The small molecule below binds the protein below.
Small molecule (SMILES): C=C(C)c1cccc(C(C)(C)NC(=O)Nc2ccc(Cl)c(N[C@@H]3OC[C@@H](O)[C@@H](O)[C@H]3O)c2)c1

Sequence of chain 1.A:
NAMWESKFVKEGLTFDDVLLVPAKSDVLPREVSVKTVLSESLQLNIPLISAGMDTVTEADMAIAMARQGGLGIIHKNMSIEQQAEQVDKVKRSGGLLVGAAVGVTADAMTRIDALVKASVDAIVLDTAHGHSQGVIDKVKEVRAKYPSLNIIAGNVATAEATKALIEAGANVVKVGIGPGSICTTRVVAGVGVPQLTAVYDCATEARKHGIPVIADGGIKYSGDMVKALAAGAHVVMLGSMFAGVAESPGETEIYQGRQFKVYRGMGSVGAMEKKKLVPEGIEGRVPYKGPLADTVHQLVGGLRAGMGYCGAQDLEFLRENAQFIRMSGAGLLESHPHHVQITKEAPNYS

Binding-site contacts:
Ligand atom C13 contacts residue GLU313 of chain 1.A at 3.7 Å.
Ligand atom C8 contacts residue THR207 of chain 1.A at 3.8 Å.
Ligand atom C22 contacts residue ALA150 of chain 1.A at 3.8 Å (hydrophobic).
Ligand atom C3 contacts residue GLY289 of chain 1.A at 3.7 Å.
Ligand atom CL contacts residue GLY341 of chain 1.C at 3.2 Å.
Ligand atom O2 contacts residue ALA150 of chain 1.A at 3.9 Å.
Ligand atom C17 contacts residue ALA150 of chain 1.A at 3.7 Å (hydrophobic).
Ligand atom C3 contacts residue MET288 of chain 1.A at 3.8 Å (hydrophobic).
Ligand atom C19 contacts residue PRO51 of chain 1.C at 3.9 Å (hydrophobic).
Ligand atom C18 contacts residue ALA338 of chain 1.C at 3.9 Å (hydrophobic).
Ligand atom C7 contacts residue IMP1 of chain 1.I at 3.5 Å.
Ligand atom C13 contacts residue GLY289 of chain 1.A at 4.0 Å.
Ligand atom C18 contacts residue TYR342 of chain 1.C at 3.4 Å (hydrophobic).
Ligand atom C7 contacts residue ALA150 of chain 1.A at 3.9 Å (hydrophobic).
Ligand atom CL contacts residue HIS151 of chain 1.A at 3.5 Å.
Ligand atom C19 contacts residue TYR342 of chain 1.C at 3.7 Å (hydrophobic).
Ligand atom C8 contacts residue GLU313 of chain 1.A at 3.6 Å.
Ligand atom C2 contacts residue GLY289 of chain 1.A at 3.8 Å.
Ligand atom O6 contacts residue VAL126 of chain 1.A at 3.9 Å.
Ligand atom N4 contacts residue ALA150 of chain 1.A at 3.8 Å.
Ligand atom N3 contacts residue GLU313 of chain 1.A at 3.4 Å (salt-bridge).
Ligand atom C26 contacts residue THR149 of chain 1.A at 3.5 Å.
Ligand atom C8 contacts residue IMP1 of chain 1.I at 3.4 Å.
Ligand atom C9 contacts residue IMP1 of chain 1.I at 3.6 Å.
Ligand atom C12 contacts residue MET294 of chain 1.A at 3.9 Å (hydrophobic).
Ligand atom C29 contacts residue THR149 of chain 1.A at 3.3 Å.
Ligand atom C8 contacts residue TYR342 of chain 1.C at 3.9 Å (hydrophobic).
Ligand atom C20 contacts residue PRO51 of chain 1.C at 3.8 Å (hydrophobic).
Ligand atom C8 contacts residue ALA150 of chain 1.A at 3.6 Å (hydrophobic).
Ligand atom O3 contacts residue THR149 of chain 1.A at 3.3 Å (h-bond).
Ligand atom C27 contacts residue THR149 of chain 1.A at 3.4 Å.
Ligand atom N4 contacts residue GLU313 of chain 1.A at 3.1 Å (salt-bridge).
Ligand atom C13 contacts residue VAL311 of chain 1.A at 3.6 Å (hydrophobic).
Ligand atom C18 contacts residue GLU313 of chain 1.A at 3.8 Å.
Ligand atom C4 contacts residue GLY289 of chain 1.A at 3.9 Å.
Ligand atom C10 contacts residue GLU313 of chain 1.A at 3.8 Å.
Ligand atom C19 contacts residue ALA338 of chain 1.C at 3.4 Å (hydrophobic).
Ligand atom CL contacts residue TYR342 of chain 1.C at 3.8 Å.
Ligand atom C20 contacts residue HIS151 of chain 1.A at 3.9 Å.
Ligand atom C10 contacts residue ALA150 of chain 1.A at 3.9 Å (hydrophobic).

Sequence of chain 1.C:
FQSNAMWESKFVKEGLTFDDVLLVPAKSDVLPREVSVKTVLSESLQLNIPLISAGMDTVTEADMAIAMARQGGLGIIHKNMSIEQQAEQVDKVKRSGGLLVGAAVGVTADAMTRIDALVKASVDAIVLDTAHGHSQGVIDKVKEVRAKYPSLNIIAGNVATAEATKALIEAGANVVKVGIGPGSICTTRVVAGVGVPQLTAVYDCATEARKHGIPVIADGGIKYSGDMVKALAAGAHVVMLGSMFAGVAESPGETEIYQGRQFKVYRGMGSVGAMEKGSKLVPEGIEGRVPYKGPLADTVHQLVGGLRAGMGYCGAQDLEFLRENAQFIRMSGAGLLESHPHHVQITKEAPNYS